Sequence of chain 1.A:
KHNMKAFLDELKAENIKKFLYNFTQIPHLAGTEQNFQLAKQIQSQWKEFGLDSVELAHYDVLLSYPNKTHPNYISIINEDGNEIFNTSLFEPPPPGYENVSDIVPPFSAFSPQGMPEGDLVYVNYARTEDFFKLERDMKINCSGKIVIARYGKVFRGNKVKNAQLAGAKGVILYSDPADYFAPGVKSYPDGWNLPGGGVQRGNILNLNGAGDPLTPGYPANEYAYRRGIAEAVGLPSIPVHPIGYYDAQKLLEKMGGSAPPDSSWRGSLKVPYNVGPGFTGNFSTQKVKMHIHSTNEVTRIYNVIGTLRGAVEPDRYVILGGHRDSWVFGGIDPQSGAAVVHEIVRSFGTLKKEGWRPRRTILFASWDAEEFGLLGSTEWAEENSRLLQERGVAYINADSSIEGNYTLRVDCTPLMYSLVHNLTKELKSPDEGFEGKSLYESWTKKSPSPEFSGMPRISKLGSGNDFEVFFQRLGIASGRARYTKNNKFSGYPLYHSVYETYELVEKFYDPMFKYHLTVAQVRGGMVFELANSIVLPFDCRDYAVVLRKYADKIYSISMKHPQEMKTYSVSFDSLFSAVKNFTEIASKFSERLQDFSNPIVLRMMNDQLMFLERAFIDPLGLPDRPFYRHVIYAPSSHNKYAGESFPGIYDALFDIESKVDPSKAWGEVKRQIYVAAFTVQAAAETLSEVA

Sequence of chain 2.A:
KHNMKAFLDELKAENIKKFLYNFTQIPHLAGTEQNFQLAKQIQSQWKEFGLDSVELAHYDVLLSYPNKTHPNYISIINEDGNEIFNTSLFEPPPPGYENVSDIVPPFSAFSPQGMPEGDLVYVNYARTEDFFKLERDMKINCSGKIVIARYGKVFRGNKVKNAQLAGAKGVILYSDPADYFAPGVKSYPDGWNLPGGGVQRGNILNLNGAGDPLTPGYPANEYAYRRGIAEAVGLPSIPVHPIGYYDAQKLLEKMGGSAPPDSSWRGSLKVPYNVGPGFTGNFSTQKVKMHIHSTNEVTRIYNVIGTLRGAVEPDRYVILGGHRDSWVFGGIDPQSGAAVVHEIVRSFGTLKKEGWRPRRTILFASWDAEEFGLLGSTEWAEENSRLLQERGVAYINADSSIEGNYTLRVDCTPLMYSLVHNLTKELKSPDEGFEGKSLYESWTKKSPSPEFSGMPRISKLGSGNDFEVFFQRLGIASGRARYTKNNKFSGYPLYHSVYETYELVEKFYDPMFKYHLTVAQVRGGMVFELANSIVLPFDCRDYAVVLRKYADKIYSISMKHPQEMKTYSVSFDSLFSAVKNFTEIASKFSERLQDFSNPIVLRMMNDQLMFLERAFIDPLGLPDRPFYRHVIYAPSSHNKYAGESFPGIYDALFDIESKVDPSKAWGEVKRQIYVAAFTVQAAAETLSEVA

This protein binds this small molecule.
Small molecule (SMILES): CC(=O)N[C@H]1[C@H](O[C@H]2[C@H](O)[C@@H](NC(C)=O)CO[C@@H]2CO)O[C@H](CO)[C@@H](O[C@@H]2O[C@H](CO)[C@@H](O)[C@H](O[C@H]3O[C@H](CO)[C@@H](O)[C@H](O)[C@@H]3O)[C@@H]2O)[C@@H]1O

Binding-site contacts:
Ligand atom N2 contacts residue ASN597 of chain 2.A at 2.9 Å (h-bond).
Ligand atom C2 contacts residue SER593 of chain 2.A at 3.7 Å.
Ligand atom O3 contacts residue ARG313 of chain 1.A at 3.0 Å (salt-bridge).
Ligand atom C6 contacts residue GLU235 of chain 1.A at 3.8 Å.
Ligand atom C3 contacts residue ARG313 of chain 1.A at 3.7 Å.
Ligand atom O3 contacts residue GLU235 of chain 1.A at 3.7 Å.
Ligand atom C2 contacts residue GLN699 of chain 2.A at 3.7 Å.
Ligand atom C7 contacts residue SER593 of chain 2.A at 3.9 Å.
Ligand atom C1 contacts residue GLN699 of chain 2.A at 3.9 Å.
Ligand atom O7 contacts residue TYR236 of chain 1.A at 4.1 Å.
Ligand atom O2 contacts residue ARG313 of chain 1.A at 3.3 Å (salt-bridge).
Ligand atom C1 contacts residue ARG313 of chain 1.A at 4.0 Å.
Ligand atom C6 contacts residue HIS71 of chain 1.A at 4.0 Å.
Ligand atom C8 contacts residue ALA594 of chain 2.A at 3.8 Å (hydrophobic).
Ligand atom O2 contacts residue GLU235 of chain 1.A at 2.6 Å (salt-bridge).
Ligand atom C8 contacts residue TYR236 of chain 1.A at 3.8 Å (hydrophobic).
Ligand atom C3 contacts residue ASN597 of chain 2.A at 3.7 Å.
Ligand atom C3 contacts residue ARG313 of chain 1.A at 3.7 Å.
Ligand atom C8 contacts residue SER590 of chain 2.A at 3.5 Å.
Ligand atom C2 contacts residue ASN597 of chain 2.A at 2.4 Å.
Ligand atom O5 contacts residue ASN597 of chain 2.A at 2.3 Å (h-bond).
Ligand atom O5 contacts residue HIS71 of chain 1.A at 3.5 Å.
Ligand atom C2 contacts residue GLU235 of chain 1.A at 3.3 Å.
Ligand atom N2 contacts residue SER593 of chain 2.A at 2.9 Å (h-bond).
Ligand atom O4 contacts residue ARG313 of chain 1.A at 3.8 Å.
Ligand atom C2 contacts residue ARG313 of chain 1.A at 3.9 Å.
Ligand atom C7 contacts residue ASN597 of chain 2.A at 3.8 Å.
Ligand atom C5 contacts residue ASN597 of chain 2.A at 3.6 Å.
Ligand atom C4 contacts residue ARG313 of chain 1.A at 3.4 Å.
Ligand atom C3 contacts residue GLU235 of chain 1.A at 4.1 Å.
Ligand atom O2 contacts residue HIS71 of chain 1.A at 2.9 Å (h-bond).
Ligand atom C7 contacts residue GLN699 of chain 2.A at 3.4 Å.
Ligand atom O7 contacts residue GLN699 of chain 2.A at 3.3 Å.
Ligand atom C1 contacts residue ASN597 of chain 2.A at 1.4 Å.
Ligand atom C4 contacts residue GLU235 of chain 1.A at 3.7 Å.
Ligand atom C5 contacts residue GLU235 of chain 1.A at 3.8 Å.
Ligand atom C8 contacts residue SER593 of chain 2.A at 3.8 Å.
Ligand atom O4 contacts residue GLU235 of chain 1.A at 2.6 Å (salt-bridge).
Ligand atom N2 contacts residue GLN699 of chain 2.A at 3.6 Å (h-bond).
Ligand atom C1 contacts residue SER593 of chain 2.A at 3.7 Å.